A small-molecule ligand and the protein it binds are described below.
Small molecule (SMILES): CCn1c(=NN=c2sc3cc(S(=O)(=O)O)ccc3n2CC)sc2cc(S(=O)(=O)O)ccc21

Binding-site contacts:
Ligand atom S26 contacts residue FDA1 of chain 1.E at 3.8 Å.
Ligand atom C15 contacts residue TRP56 of chain 1.A at 3.2 Å (hydrophobic).
Ligand atom O46 contacts residue ASN521 of chain 1.A at 3.0 Å (h-bond).
Ligand atom O47 contacts residue SER566 of chain 1.A at 3.4 Å.
Ligand atom C2 contacts residue ALA92 of chain 1.A at 3.5 Å (hydrophobic).
Ligand atom C25 contacts residue LEU358 of chain 1.A at 3.7 Å (hydrophobic).
Ligand atom C1 contacts residue TYR435 of chain 1.A at 3.7 Å (hydrophobic).
Ligand atom C5 contacts residue FDA1 of chain 1.E at 3.8 Å.
Ligand atom C12 contacts residue TRP56 of chain 1.A at 3.6 Å (hydrophobic).
Ligand atom O45 contacts residue VAL94 of chain 1.A at 3.2 Å.
Ligand atom C3 contacts residue ASN521 of chain 1.A at 3.2 Å.
Ligand atom C1 contacts residue ALA92 of chain 1.A at 3.6 Å (hydrophobic).
Ligand atom S23 contacts residue TRP56 of chain 1.A at 3.0 Å.
Ligand atom S26 contacts residue HIS523 of chain 1.A at 3.7 Å.
Ligand atom S9 contacts residue ASN521 of chain 1.A at 3.5 Å (h-bond).
Ligand atom C24 contacts residue LEU358 of chain 1.A at 3.8 Å (hydrophobic).
Ligand atom C4 contacts residue TYR435 of chain 1.A at 3.2 Å (hydrophobic).
Ligand atom S26 contacts residue SER566 of chain 1.A at 3.7 Å.
Ligand atom C2 contacts residue TYR435 of chain 1.A at 3.3 Å (hydrophobic).
Ligand atom O49 contacts residue TRP56 of chain 1.A at 2.7 Å.
Ligand atom C6 contacts residue VAL94 of chain 1.A at 3.8 Å (hydrophobic).
Ligand atom C1 contacts residue ASN521 of chain 1.A at 3.8 Å.
Ligand atom C5 contacts residue ASN521 of chain 1.A at 3.5 Å.
Ligand atom O39 contacts residue TRP56 of chain 1.A at 3.3 Å.
Ligand atom C11 contacts residue PRO55 of chain 1.A at 3.8 Å (hydrophobic).
Ligand atom O47 contacts residue FDA1 of chain 1.E at 2.8 Å.
Ligand atom N7 contacts residue ALA92 of chain 1.A at 3.8 Å.
Ligand atom C3 contacts residue FDA1 of chain 1.E at 3.5 Å.
Ligand atom O46 contacts residue HIS523 of chain 1.A at 3.1 Å.
Ligand atom C25 contacts residue SER357 of chain 1.A at 3.6 Å.
Ligand atom C22 contacts residue FDA1 of chain 1.E at 3.5 Å.
Ligand atom O45 contacts residue SER566 of chain 1.A at 3.3 Å (h-bond).
Ligand atom C6 contacts residue TYR435 of chain 1.A at 3.4 Å (hydrophobic).
Ligand atom S26 contacts residue ASN521 of chain 1.A at 3.7 Å.
Ligand atom O47 contacts residue HIS523 of chain 1.A at 2.6 Å (h-bond).
Ligand atom C4 contacts residue LEU358 of chain 1.A at 3.7 Å (hydrophobic).
Ligand atom O46 contacts residue TYR435 of chain 1.A at 3.2 Å.
Ligand atom O46 contacts residue SER566 of chain 1.A at 3.8 Å.
Ligand atom C14 contacts residue TRP56 of chain 1.A at 3.0 Å (hydrophobic).
Ligand atom C5 contacts residue TYR435 of chain 1.A at 3.7 Å (hydrophobic).

Sequence of chain 1.A:
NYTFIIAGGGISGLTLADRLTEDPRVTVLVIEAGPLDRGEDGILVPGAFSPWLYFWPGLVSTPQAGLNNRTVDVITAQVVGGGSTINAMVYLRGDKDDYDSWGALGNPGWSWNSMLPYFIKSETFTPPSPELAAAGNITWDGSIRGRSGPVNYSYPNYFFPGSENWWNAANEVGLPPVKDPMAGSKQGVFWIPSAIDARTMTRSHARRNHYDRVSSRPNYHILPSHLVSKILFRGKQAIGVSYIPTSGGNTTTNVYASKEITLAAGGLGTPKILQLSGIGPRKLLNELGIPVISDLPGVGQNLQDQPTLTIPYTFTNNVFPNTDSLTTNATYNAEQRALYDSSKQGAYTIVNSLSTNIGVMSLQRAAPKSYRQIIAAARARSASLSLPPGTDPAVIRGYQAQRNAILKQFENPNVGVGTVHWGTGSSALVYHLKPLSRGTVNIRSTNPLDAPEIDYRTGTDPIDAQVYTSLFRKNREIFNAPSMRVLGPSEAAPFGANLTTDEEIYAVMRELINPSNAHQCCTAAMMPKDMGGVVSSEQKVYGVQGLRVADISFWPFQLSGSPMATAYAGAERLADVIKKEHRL